Binding-site contacts:
Ligand atom NH2 contacts residue LYS45 of chain 1.A at 3.4 Å (salt-bridge).
Ligand atom OD1 contacts residue ASP30 of chain 1.A at 3.1 Å (salt-bridge).
Ligand atom NH2 contacts residue SO41 of chain 1.D at 2.8 Å (h-bond).
Ligand atom O contacts residue ASP29 of chain 1.A at 2.8 Å (salt-bridge).
Ligand atom O contacts residue GLY48 of chain 1.B at 3.0 Å (h-bond).
Ligand atom CA contacts residue ASP29 of chain 1.A at 3.5 Å.
Ligand atom ND2 contacts residue ASP30 of chain 1.A at 3.4 Å (salt-bridge).
Ligand atom N contacts residue GLY27 of chain 1.A at 2.9 Å (h-bond).
Ligand atom NE2 contacts residue ASP30 of chain 1.B at 2.8 Å (salt-bridge).
Ligand atom O contacts residue GLY49 of chain 1.A at 3.4 Å.
Ligand atom N contacts residue GLY48 of chain 1.B at 2.8 Å (h-bond).
Ligand atom CE2 contacts residue GLY49 of chain 1.A at 3.4 Å.
Ligand atom N contacts residue ASP29 of chain 1.B at 2.8 Å (salt-bridge).
Ligand atom OE1 contacts residue ASP30 of chain 1.B at 2.8 Å (salt-bridge).
Ligand atom N contacts residue GLY48 of chain 1.A at 2.9 Å (h-bond).
Ligand atom CB contacts residue MET46 of chain 1.B at 3.4 Å (hydrophobic).
Ligand atom OE1 contacts residue ASP29 of chain 1.B at 3.0 Å (salt-bridge).
Ligand atom O contacts residue ASP29 of chain 1.B at 3.2 Å (salt-bridge).
Ligand atom NE contacts residue MET46 of chain 1.A at 3.0 Å (h-bond).
Ligand atom N contacts residue GLY27 of chain 1.B at 3.0 Å (h-bond).
Ligand atom CD contacts residue MET46 of chain 1.B at 3.2 Å (hydrophobic).
Ligand atom CB contacts residue GLY27 of chain 1.A at 3.4 Å.
Ligand atom O contacts residue ALA28 of chain 1.A at 3.5 Å.
Ligand atom OD1 contacts residue ASP29 of chain 1.A at 3.2 Å (salt-bridge).
Ligand atom CZ contacts residue MET46 of chain 1.A at 3.4 Å (hydrophobic).
Ligand atom CB contacts residue ASP25 of chain 1.B at 3.3 Å.
Ligand atom NH1 contacts residue ARG87 of chain 1.B at 3.5 Å (salt-bridge).
Ligand atom N contacts residue ASP25 of chain 1.A at 2.9 Å (salt-bridge).
Ligand atom CD contacts residue MET46 of chain 1.A at 2.9 Å (hydrophobic).
Ligand atom C contacts residue ASP25 of chain 1.B at 3.1 Å.
Ligand atom CA contacts residue ASP29 of chain 1.B at 3.4 Å.
Ligand atom NH1 contacts residue SO41 of chain 1.D at 2.9 Å (h-bond).
Ligand atom CA contacts residue GLY48 of chain 1.B at 3.3 Å.
Ligand atom N contacts residue GLY48 of chain 1.A at 3.2 Å (h-bond).
Ligand atom O contacts residue GLY27 of chain 1.B at 3.2 Å (h-bond).
Ligand atom CG contacts residue MET46 of chain 1.B at 3.3 Å (hydrophobic).
Ligand atom O contacts residue ALA28 of chain 1.B at 3.4 Å.
Ligand atom O contacts residue ARG8 of chain 1.B at 3.3 Å (salt-bridge).
Ligand atom CA contacts residue ARG8 of chain 1.B at 3.5 Å.
Ligand atom CA contacts residue ASP25 of chain 1.A at 3.4 Å.

The protein below binds the small molecule below.
Small molecule (SMILES): CC(C)C[C@H](NC[C@H](Cc1ccccc1)NC(=O)[C@H](CC(N)=O)NC(=O)CNC(=O)[C@@H]1CCCN1C(=O)[C@@H](N)CCCN=C(N)N)C(=O)N[C@@H](CCC(N)=O)C(=O)N[C@@H](CO)C(=O)N[C@@H](CCCN=C(N)N)C(=O)N1CCC[C@H]1C(N)=O

Sequence of chain 1.B:
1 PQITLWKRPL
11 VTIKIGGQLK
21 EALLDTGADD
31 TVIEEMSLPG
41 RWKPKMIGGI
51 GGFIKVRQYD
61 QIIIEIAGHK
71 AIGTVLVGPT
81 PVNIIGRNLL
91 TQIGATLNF

Sequence of chain 1.A:
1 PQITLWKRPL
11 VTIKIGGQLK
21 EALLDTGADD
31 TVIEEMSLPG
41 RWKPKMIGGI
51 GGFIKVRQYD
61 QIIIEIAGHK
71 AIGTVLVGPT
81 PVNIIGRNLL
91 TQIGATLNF